This small molecule binds to this protein.
Small molecule (SMILES): O=C1CCNC(=O)N1

Sequence of chain 1.B:
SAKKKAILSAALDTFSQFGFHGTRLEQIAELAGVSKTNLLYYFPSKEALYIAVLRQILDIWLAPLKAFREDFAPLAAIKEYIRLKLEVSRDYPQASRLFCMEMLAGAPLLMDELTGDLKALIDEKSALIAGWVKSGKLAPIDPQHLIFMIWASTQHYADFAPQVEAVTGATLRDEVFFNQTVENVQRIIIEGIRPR

Sequence of chain 1.A:
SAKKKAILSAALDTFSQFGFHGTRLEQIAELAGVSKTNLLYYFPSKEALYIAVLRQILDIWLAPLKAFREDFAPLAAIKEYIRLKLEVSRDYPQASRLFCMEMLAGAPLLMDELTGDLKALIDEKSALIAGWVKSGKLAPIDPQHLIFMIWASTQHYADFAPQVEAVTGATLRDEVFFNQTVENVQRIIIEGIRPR

Binding-site contacts:
Ligand atom N1 contacts residue PHE115 of chain 1.A at 3.7 Å.
Ligand atom O4 contacts residue TRP77 of chain 1.A at 3.4 Å.
Ligand atom C4 contacts residue GLN171 of chain 1.A at 3.6 Å.
Ligand atom C4 contacts residue LYS101 of chain 1.A at 4.0 Å.
Ligand atom O4 contacts residue GLN171 of chain 1.A at 3.7 Å.
Ligand atom N1 contacts residue TRP77 of chain 1.A at 4.0 Å.
Ligand atom C2 contacts residue GLN171 of chain 1.A at 3.4 Å.
Ligand atom C2 contacts residue GLN179 of chain 1.B at 3.5 Å.
Ligand atom O2 contacts residue TRP167 of chain 1.A at 3.9 Å.
Ligand atom C2 contacts residue TRP167 of chain 1.A at 3.6 Å (hydrophobic).
Ligand atom O2 contacts residue GLN171 of chain 1.A at 3.0 Å (h-bond).
Ligand atom C4 contacts residue TRP167 of chain 1.A at 3.6 Å (hydrophobic).
Ligand atom C2 contacts residue PHE115 of chain 1.A at 4.2 Å (hydrophobic).
Ligand atom C4 contacts residue TRP77 of chain 1.A at 3.5 Å (hydrophobic).
Ligand atom O4 contacts residue LEU78 of chain 1.A at 4.5 Å.
Ligand atom C5 contacts residue LEU74 of chain 1.A at 4.2 Å (hydrophobic).
Ligand atom N3 contacts residue TRP167 of chain 1.A at 3.5 Å.
Ligand atom C6 contacts residue PHE115 of chain 1.A at 4.1 Å (hydrophobic).
Ligand atom O4 contacts residue LYS101 of chain 1.A at 3.2 Å (salt-bridge).
Ligand atom O2 contacts residue PHE176 of chain 1.B at 3.5 Å.
Ligand atom N1 contacts residue LEU74 of chain 1.A at 4.5 Å.
Ligand atom O4 contacts residue TRP167 of chain 1.A at 3.5 Å (h-bond).
Ligand atom N1 contacts residue GLN179 of chain 1.B at 2.7 Å (h-bond).
Ligand atom C6 contacts residue GLN179 of chain 1.B at 3.5 Å.
Ligand atom C5 contacts residue TRP77 of chain 1.A at 4.0 Å (hydrophobic).
Ligand atom C6 contacts residue LEU74 of chain 1.A at 3.4 Å (hydrophobic).
Ligand atom O2 contacts residue PHE115 of chain 1.A at 4.0 Å.
Ligand atom C5 contacts residue LEU134 of chain 1.A at 4.5 Å (hydrophobic).
Ligand atom C6 contacts residue LEU134 of chain 1.A at 4.4 Å (hydrophobic).
Ligand atom C6 contacts residue TRP77 of chain 1.A at 3.8 Å (hydrophobic).
Ligand atom C5 contacts residue TRP167 of chain 1.A at 3.6 Å (hydrophobic).
Ligand atom N3 contacts residue TRP77 of chain 1.A at 3.6 Å.
Ligand atom C2 contacts residue TRP77 of chain 1.A at 3.9 Å (hydrophobic).
Ligand atom N3 contacts residue GLN171 of chain 1.A at 2.6 Å (h-bond).
Ligand atom N1 contacts residue TRP167 of chain 1.A at 4.0 Å.
Ligand atom N3 contacts residue LYS101 of chain 1.A at 3.9 Å.
Ligand atom C5 contacts residue LEU78 of chain 1.A at 3.7 Å (hydrophobic).
Ligand atom O2 contacts residue GLN179 of chain 1.B at 3.1 Å (h-bond).
Ligand atom O2 contacts residue TRP77 of chain 1.A at 4.3 Å.